The protein below binds the small molecule below.
Small molecule (SMILES): CC(=O)N[C@@H]1[C@@H](O)[C@H](O)[C@@H](CO)O[C@H]1O

Sequence of chain 57.F:
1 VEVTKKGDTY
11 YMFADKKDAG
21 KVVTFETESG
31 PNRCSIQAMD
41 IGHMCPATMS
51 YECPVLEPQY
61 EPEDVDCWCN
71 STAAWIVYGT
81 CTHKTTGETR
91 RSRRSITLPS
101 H

Binding-site contacts:
Ligand atom C3 contacts residue PRO31 of chain 57.F at 4.0 Å (hydrophobic).
Ligand atom C7 contacts residue ASN70 of chain 57.F at 3.1 Å.
Ligand atom C6 contacts residue ARG33 of chain 57.F at 4.1 Å.
Ligand atom O6 contacts residue ARG33 of chain 57.F at 3.6 Å.
Ligand atom O7 contacts residue ASN70 of chain 57.F at 3.3 Å (h-bond).
Ligand atom N2 contacts residue PRO31 of chain 57.F at 2.8 Å (h-bond).
Ligand atom C4 contacts residue ASN70 of chain 57.F at 4.2 Å.
Ligand atom N2 contacts residue ASN32 of chain 57.F at 4.2 Å.
Ligand atom O3 contacts residue PRO31 of chain 57.F at 4.0 Å.
Ligand atom C1 contacts residue ASN70 of chain 57.F at 1.4 Å.
Ligand atom C2 contacts residue PRO31 of chain 57.F at 3.9 Å (hydrophobic).
Ligand atom C3 contacts residue ASN70 of chain 57.F at 3.8 Å.
Ligand atom O7 contacts residue PRO31 of chain 57.F at 3.2 Å (h-bond).
Ligand atom C1 contacts residue ARG33 of chain 57.F at 4.2 Å.
Ligand atom O7 contacts residue SER71 of chain 57.F at 4.2 Å.
Ligand atom C8 contacts residue ASN70 of chain 57.F at 3.6 Å.
Ligand atom N2 contacts residue ASN70 of chain 57.F at 2.9 Å (h-bond).
Ligand atom C2 contacts residue ASN70 of chain 57.F at 2.5 Å.
Ligand atom C7 contacts residue PRO31 of chain 57.F at 3.4 Å (hydrophobic).
Ligand atom C5 contacts residue ASN70 of chain 57.F at 3.7 Å.
Ligand atom C5 contacts residue ARG33 of chain 57.F at 4.1 Å.
Ligand atom O5 contacts residue ASN70 of chain 57.F at 2.4 Å (h-bond).